Sequence of chain 1.N:
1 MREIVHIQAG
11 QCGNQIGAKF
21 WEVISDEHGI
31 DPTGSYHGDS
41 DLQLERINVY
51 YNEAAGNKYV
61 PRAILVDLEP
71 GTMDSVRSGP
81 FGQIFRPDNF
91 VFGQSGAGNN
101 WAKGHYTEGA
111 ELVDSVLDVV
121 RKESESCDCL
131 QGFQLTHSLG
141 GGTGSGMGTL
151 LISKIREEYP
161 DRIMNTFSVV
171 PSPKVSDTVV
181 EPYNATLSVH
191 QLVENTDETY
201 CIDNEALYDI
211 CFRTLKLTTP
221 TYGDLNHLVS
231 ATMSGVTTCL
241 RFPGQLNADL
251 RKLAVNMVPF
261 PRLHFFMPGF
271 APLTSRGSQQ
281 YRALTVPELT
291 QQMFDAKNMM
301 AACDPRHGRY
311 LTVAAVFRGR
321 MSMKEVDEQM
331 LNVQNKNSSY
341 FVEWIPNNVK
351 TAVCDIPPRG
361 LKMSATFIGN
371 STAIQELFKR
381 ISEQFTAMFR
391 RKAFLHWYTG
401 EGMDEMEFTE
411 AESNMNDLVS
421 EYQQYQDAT

The protein below binds the small molecule below.
Small molecule (SMILES): Nc1nc2c(ncn2[C@@H]2O[C@H](CO[P](=O)(O)C[P](=O)(O)OP(=O)(O)O)[C@@H](O)[C@H]2O)c(=O)[nH]1

Binding-site contacts:
Ligand atom N7 contacts residue GLN15 of chain 1.N at 3.5 Å (h-bond).
Ligand atom N2 contacts residue ASN204 of chain 1.N at 2.8 Å (h-bond).
Ligand atom C2' contacts residue ASP177 of chain 1.N at 3.4 Å.
Ligand atom C2' contacts residue TYR222 of chain 1.N at 3.8 Å (hydrophobic).
Ligand atom O6 contacts residue GLN15 of chain 1.N at 2.9 Å (h-bond).
Ligand atom N9 contacts residue CYS12 of chain 1.N at 3.8 Å.
Ligand atom O3B contacts residue GLN11 of chain 1.N at 3.6 Å.
Ligand atom N1 contacts residue TYR222 of chain 1.N at 3.8 Å.
Ligand atom C4' contacts residue SER138 of chain 1.N at 3.5 Å.
Ligand atom O2B contacts residue GLY142 of chain 1.N at 3.6 Å.
Ligand atom C2 contacts residue TYR222 of chain 1.N at 3.8 Å (hydrophobic).
Ligand atom O5' contacts residue SER138 of chain 1.N at 3.9 Å.
Ligand atom O4' contacts residue SER138 of chain 1.N at 2.7 Å (h-bond).
Ligand atom N1 contacts residue ASN226 of chain 1.N at 3.2 Å (h-bond).
Ligand atom O1B contacts residue GLN11 of chain 1.N at 3.2 Å (h-bond).
Ligand atom C5 contacts residue TYR222 of chain 1.N at 3.9 Å (hydrophobic).
Ligand atom C6 contacts residue GLN15 of chain 1.N at 3.7 Å.
Ligand atom C1' contacts residue SER138 of chain 1.N at 3.8 Å.
Ligand atom O1A contacts residue CYS12 of chain 1.N at 3.2 Å (h-bond).
Ligand atom N3 contacts residue ASN204 of chain 1.N at 3.1 Å (h-bond).
Ligand atom C3A contacts residue GLY141 of chain 1.N at 3.8 Å.
Ligand atom O3B contacts residue THR143 of chain 1.N at 3.6 Å.
Ligand atom C4 contacts residue CYS12 of chain 1.N at 3.8 Å (hydrophobic).
Ligand atom C8 contacts residue CYS12 of chain 1.N at 3.8 Å (hydrophobic).
Ligand atom O3B contacts residue GLY10 of chain 1.N at 3.4 Å.
Ligand atom O6 contacts residue ASN226 of chain 1.N at 3.6 Å (h-bond).
Ligand atom O2B contacts residue THR143 of chain 1.N at 3.3 Å (h-bond).
Ligand atom N3 contacts residue CYS12 of chain 1.N at 3.9 Å.
Ligand atom O3B contacts residue GLY144 of chain 1.N at 3.4 Å (h-bond).
Ligand atom O2' contacts residue TYR222 of chain 1.N at 3.0 Å (h-bond).
Ligand atom O2A contacts residue GLN11 of chain 1.N at 3.3 Å (h-bond).
Ligand atom O1A contacts residue GLN11 of chain 1.N at 3.8 Å.
Ligand atom O1B contacts residue GLU69 of chain 1.N at 3.5 Å (salt-bridge).
Ligand atom O6 contacts residue TYR222 of chain 1.N at 3.9 Å.
Ligand atom O2' contacts residue ASN204 of chain 1.N at 3.4 Å (h-bond).
Ligand atom O2' contacts residue ASP177 of chain 1.N at 3.2 Å.
Ligand atom C3' contacts residue ASP177 of chain 1.N at 3.5 Å.
Ligand atom C1' contacts residue ASN204 of chain 1.N at 3.7 Å.
Ligand atom C2 contacts residue ASN204 of chain 1.N at 3.6 Å.
Ligand atom C5 contacts residue GLN15 of chain 1.N at 3.8 Å.